Sequence of chain 1.B:
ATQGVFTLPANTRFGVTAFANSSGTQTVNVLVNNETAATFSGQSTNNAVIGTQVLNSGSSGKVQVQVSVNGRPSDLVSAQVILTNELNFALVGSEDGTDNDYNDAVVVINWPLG

Sequence of chain 1.A:
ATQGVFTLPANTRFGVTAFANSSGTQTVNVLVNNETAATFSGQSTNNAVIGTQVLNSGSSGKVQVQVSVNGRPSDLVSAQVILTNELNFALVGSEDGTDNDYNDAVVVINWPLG

This protein binds this small molecule.
Small molecule (SMILES): CO[C@H]1O[C@H](CO)[C@@H](O)[C@H](O)[C@@H]1O

Binding-site contacts:
Ligand atom O5 contacts residue SER22 of chain 1.A at 3.6 Å.
Ligand atom O6 contacts residue SER23 of chain 1.A at 2.9 Å (h-bond).
Ligand atom O3 contacts residue CA1 of chain 1.H at 2.4 Å.
Ligand atom C6 contacts residue ASP96 of chain 1.A at 3.2 Å.
Ligand atom O3 contacts residue ASP104 of chain 1.A at 2.9 Å (salt-bridge).
Ligand atom O2 contacts residue ASP104 of chain 1.A at 3.7 Å.
Ligand atom C4 contacts residue CA1 of chain 1.G at 3.3 Å.
Ligand atom O4 contacts residue GLU95 of chain 1.A at 3.4 Å (salt-bridge).
Ligand atom C6 contacts residue SER22 of chain 1.A at 3.1 Å.
Ligand atom O3 contacts residue ASP99 of chain 1.A at 2.6 Å (salt-bridge).
Ligand atom C3 contacts residue CA1 of chain 1.H at 3.3 Å.
Ligand atom O4 contacts residue ASP99 of chain 1.A at 3.3 Å (salt-bridge).
Ligand atom C3 contacts residue ASP104 of chain 1.A at 3.6 Å.
Ligand atom O2 contacts residue ASN21 of chain 1.A at 2.9 Å (h-bond).
Ligand atom C5 contacts residue ASP96 of chain 1.A at 3.9 Å.
Ligand atom C6 contacts residue SER23 of chain 1.A at 3.5 Å.
Ligand atom O2 contacts residue CA1 of chain 1.H at 2.6 Å.
Ligand atom C1 contacts residue GLY114 of chain 1.B at 4.0 Å.
Ligand atom O3 contacts residue CA1 of chain 1.G at 2.5 Å.
Ligand atom C3 contacts residue CA1 of chain 1.G at 3.3 Å.
Ligand atom O4 contacts residue ASP104 of chain 1.A at 3.3 Å (salt-bridge).
Ligand atom O2 contacts residue SER22 of chain 1.A at 3.2 Å.
Ligand atom O2 contacts residue GLY114 of chain 1.B at 2.5 Å (h-bond).
Ligand atom C5 contacts residue SER22 of chain 1.A at 3.6 Å.
Ligand atom C5 contacts residue SER23 of chain 1.A at 4.0 Å.
Ligand atom O4 contacts residue ASP96 of chain 1.A at 2.7 Å (salt-bridge).
Ligand atom O5 contacts residue SER23 of chain 1.A at 3.2 Å (h-bond).
Ligand atom C2 contacts residue CA1 of chain 1.H at 3.3 Å.
Ligand atom C4 contacts residue SER22 of chain 1.A at 3.7 Å.
Ligand atom O4 contacts residue CA1 of chain 1.G at 2.5 Å.
Ligand atom C4 contacts residue CA1 of chain 1.H at 3.8 Å.
Ligand atom O4 contacts residue GLY97 of chain 1.A at 3.9 Å.
Ligand atom O3 contacts residue ASP101 of chain 1.A at 2.9 Å (salt-bridge).
Ligand atom C2 contacts residue GLY114 of chain 1.B at 3.2 Å.
Ligand atom C4 contacts residue ASP99 of chain 1.A at 4.1 Å.
Ligand atom C4 contacts residue ASP104 of chain 1.A at 3.2 Å.
Ligand atom C4 contacts residue ASP96 of chain 1.A at 3.5 Å.
Ligand atom C3 contacts residue ASP99 of chain 1.A at 3.3 Å.
Ligand atom O3 contacts residue GLY114 of chain 1.B at 4.2 Å.
Ligand atom C1 contacts residue SER23 of chain 1.A at 4.0 Å.